Binding-site contacts:
Ligand atom C2 contacts residue GLN229 of chain 1.A at 3.9 Å.
Ligand atom N8 contacts residue ALA57 of chain 2.A at 3.7 Å.
Ligand atom C4 contacts residue ASN255 of chain 1.A at 3.8 Å.
Ligand atom C2 contacts residue ASN255 of chain 1.A at 3.8 Å.
Ligand atom O2 contacts residue GLN229 of chain 1.A at 3.8 Å.
Ligand atom O6 contacts residue GLN229 of chain 1.A at 2.9 Å (h-bond).
Ligand atom C4 contacts residue ARG177 of chain 1.A at 3.8 Å.
Ligand atom N8 contacts residue LEU171 of chain 1.A at 3.7 Å.
Ligand atom O2 contacts residue VAL228 of chain 1.A at 2.9 Å (h-bond).
Ligand atom N9 contacts residue LEU171 of chain 1.A at 3.9 Å.
Ligand atom N7 contacts residue THR58 of chain 2.A at 2.8 Å (h-bond).
Ligand atom C2 contacts residue VAL228 of chain 1.A at 4.0 Å (hydrophobic).
Ligand atom O6 contacts residue TYR9 of chain 2.A at 3.8 Å.
Ligand atom C5 contacts residue THR58 of chain 2.A at 3.9 Å.
Ligand atom C4 contacts residue PHE160 of chain 1.A at 3.3 Å (hydrophobic).
Ligand atom O2 contacts residue ARG177 of chain 1.A at 2.8 Å (salt-bridge).
Ligand atom O2 contacts residue SER227 of chain 1.A at 3.5 Å.
Ligand atom O6 contacts residue ILE289 of chain 1.A at 4.0 Å.
Ligand atom C6 contacts residue GLN229 of chain 1.A at 3.7 Å.
Ligand atom N1 contacts residue PHE160 of chain 1.A at 3.6 Å.
Ligand atom C5 contacts residue PHE160 of chain 1.A at 3.3 Å (hydrophobic).
Ligand atom N3 contacts residue ARG177 of chain 1.A at 3.0 Å (salt-bridge).
Ligand atom N7 contacts residue ALA57 of chain 2.A at 3.5 Å.
Ligand atom N3 contacts residue PHE160 of chain 1.A at 3.7 Å.
Ligand atom O2 contacts residue ASN255 of chain 1.A at 4.0 Å.
Ligand atom N3 contacts residue ASN255 of chain 1.A at 3.2 Å (h-bond).
Ligand atom N8 contacts residue ASP59 of chain 2.A at 3.8 Å.
Ligand atom O6 contacts residue PHE160 of chain 1.A at 4.0 Å.
Ligand atom O6 contacts residue ILE55 of chain 2.A at 3.5 Å.
Ligand atom N8 contacts residue PHE160 of chain 1.A at 3.6 Å.
Ligand atom O2 contacts residue PHE160 of chain 1.A at 3.9 Å.
Ligand atom C2 contacts residue ARG177 of chain 1.A at 3.5 Å.
Ligand atom C6 contacts residue PHE160 of chain 1.A at 3.4 Å (hydrophobic).
Ligand atom N9 contacts residue THR58 of chain 2.A at 3.9 Å.
Ligand atom N7 contacts residue PHE160 of chain 1.A at 3.5 Å.
Ligand atom O6 contacts residue THR58 of chain 2.A at 3.8 Å.
Ligand atom N1 contacts residue GLN229 of chain 1.A at 3.0 Å (h-bond).
Ligand atom N9 contacts residue PHE160 of chain 1.A at 3.4 Å.
Ligand atom N8 contacts residue THR58 of chain 2.A at 3.2 Å (h-bond).
Ligand atom C2 contacts residue PHE160 of chain 1.A at 3.7 Å (hydrophobic).

Sequence of chain 1.A:
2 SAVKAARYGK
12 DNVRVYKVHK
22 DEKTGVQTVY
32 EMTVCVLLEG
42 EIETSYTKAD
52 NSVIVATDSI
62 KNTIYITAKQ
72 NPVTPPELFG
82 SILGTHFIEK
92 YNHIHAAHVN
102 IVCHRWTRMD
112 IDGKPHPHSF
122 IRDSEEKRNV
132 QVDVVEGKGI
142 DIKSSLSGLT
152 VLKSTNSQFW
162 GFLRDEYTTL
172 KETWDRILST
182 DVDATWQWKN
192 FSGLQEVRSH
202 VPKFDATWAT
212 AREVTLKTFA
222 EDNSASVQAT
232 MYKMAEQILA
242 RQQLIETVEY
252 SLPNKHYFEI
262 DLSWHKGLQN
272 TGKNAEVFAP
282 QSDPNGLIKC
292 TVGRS

The small molecule below binds the protein below.
Small molecule (SMILES): O=c1[nH]c(=O)c2nn[nH]c2[nH]1

Sequence of chain 2.A:
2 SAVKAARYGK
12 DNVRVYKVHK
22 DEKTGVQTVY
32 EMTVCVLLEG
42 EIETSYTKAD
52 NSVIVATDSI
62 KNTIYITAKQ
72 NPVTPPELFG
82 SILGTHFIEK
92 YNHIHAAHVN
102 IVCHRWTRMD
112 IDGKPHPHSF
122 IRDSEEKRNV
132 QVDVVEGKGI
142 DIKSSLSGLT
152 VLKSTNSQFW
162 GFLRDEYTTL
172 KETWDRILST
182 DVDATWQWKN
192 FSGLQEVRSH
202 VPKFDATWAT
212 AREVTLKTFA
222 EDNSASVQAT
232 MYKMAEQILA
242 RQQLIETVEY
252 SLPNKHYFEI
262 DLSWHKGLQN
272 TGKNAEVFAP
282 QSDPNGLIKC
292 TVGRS